This protein binds this small molecule.
Small molecule (SMILES): N[C@@H](Cc1c[nH]c2ccccc12)C(=O)O

Sequence of chain 1.B:
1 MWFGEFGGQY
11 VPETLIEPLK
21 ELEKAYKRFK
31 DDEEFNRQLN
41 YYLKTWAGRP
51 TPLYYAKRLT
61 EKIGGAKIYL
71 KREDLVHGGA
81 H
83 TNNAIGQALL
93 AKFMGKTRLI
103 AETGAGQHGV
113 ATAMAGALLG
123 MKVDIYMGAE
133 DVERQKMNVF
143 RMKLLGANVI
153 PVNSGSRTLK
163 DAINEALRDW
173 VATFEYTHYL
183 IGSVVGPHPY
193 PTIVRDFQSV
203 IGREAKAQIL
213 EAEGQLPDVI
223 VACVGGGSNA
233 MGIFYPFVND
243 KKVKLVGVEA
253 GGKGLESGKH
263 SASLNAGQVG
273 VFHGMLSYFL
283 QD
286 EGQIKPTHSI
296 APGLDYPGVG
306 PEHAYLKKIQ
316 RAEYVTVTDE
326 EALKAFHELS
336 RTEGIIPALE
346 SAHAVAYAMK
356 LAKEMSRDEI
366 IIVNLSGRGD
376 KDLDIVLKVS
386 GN

Binding-site contacts:
Ligand atom OXT contacts residue GLY106 of chain 1.B at 2.9 Å (h-bond).
Ligand atom CA contacts residue GLY298 of chain 1.B at 4.0 Å.
Ligand atom OXT contacts residue GLY108 of chain 1.B at 3.8 Å.
Ligand atom C contacts residue GLY108 of chain 1.B at 3.9 Å.
Ligand atom CZ2 contacts residue SER185 of chain 1.B at 4.0 Å.
Ligand atom CZ3 contacts residue SER185 of chain 1.B at 4.0 Å.
Ligand atom OXT contacts residue ALA107 of chain 1.B at 3.6 Å (h-bond).
Ligand atom O contacts residue GLY108 of chain 1.B at 3.8 Å.
Ligand atom CD1 contacts residue GLU104 of chain 1.B at 3.9 Å.
Ligand atom C contacts residue GLN109 of chain 1.B at 3.9 Å.
Ligand atom CD1 contacts residue HIS110 of chain 1.B at 3.8 Å.
Ligand atom CZ2 contacts residue VAL187 of chain 1.B at 3.9 Å (hydrophobic).
Ligand atom O contacts residue ALA107 of chain 1.B at 3.8 Å.
Ligand atom C contacts residue HIS110 of chain 1.B at 3.7 Å.
Ligand atom C contacts residue GLY106 of chain 1.B at 3.7 Å.
Ligand atom CA contacts residue ALA107 of chain 1.B at 3.6 Å (hydrophobic).
Ligand atom CH2 contacts residue TYR301 of chain 1.B at 3.7 Å (hydrophobic).
Ligand atom OXT contacts residue THR105 of chain 1.B at 2.6 Å (h-bond).
Ligand atom OXT contacts residue HIS110 of chain 1.B at 3.7 Å.
Ligand atom CZ3 contacts residue TYR301 of chain 1.B at 3.4 Å (hydrophobic).
Ligand atom CH2 contacts residue SER185 of chain 1.B at 3.9 Å.
Ligand atom CZ2 contacts residue GLU104 of chain 1.B at 3.8 Å.
Ligand atom CE3 contacts residue GLY228 of chain 1.B at 4.0 Å.
Ligand atom CB contacts residue LLP82 of chain 1.B at 3.6 Å.
Ligand atom C contacts residue LLP82 of chain 1.B at 3.9 Å.
Ligand atom O contacts residue HIS110 of chain 1.B at 2.9 Å (h-bond).
Ligand atom C contacts residue THR105 of chain 1.B at 3.5 Å.
Ligand atom C contacts residue ALA107 of chain 1.B at 3.5 Å (hydrophobic).
Ligand atom NE1 contacts residue GLU104 of chain 1.B at 2.8 Å (salt-bridge).
Ligand atom CD2 contacts residue LEU161 of chain 1.B at 4.0 Å (hydrophobic).
Ligand atom O contacts residue THR105 of chain 1.B at 3.7 Å.
Ligand atom CZ3 contacts residue GLY228 of chain 1.B at 3.8 Å.
Ligand atom CE2 contacts residue GLU104 of chain 1.B at 3.6 Å.
Ligand atom N contacts residue ALA107 of chain 1.B at 3.0 Å (h-bond).
Ligand atom N contacts residue LEU161 of chain 1.B at 3.8 Å.
Ligand atom NE1 contacts residue GLY184 of chain 1.B at 3.9 Å.
Ligand atom N contacts residue GLY106 of chain 1.B at 3.4 Å (h-bond).
Ligand atom O contacts residue LLP82 of chain 1.B at 3.3 Å.
Ligand atom CH2 contacts residue VAL187 of chain 1.B at 3.8 Å (hydrophobic).
Ligand atom O contacts residue GLN109 of chain 1.B at 3.0 Å (h-bond).